Sequence of chain 1.B:
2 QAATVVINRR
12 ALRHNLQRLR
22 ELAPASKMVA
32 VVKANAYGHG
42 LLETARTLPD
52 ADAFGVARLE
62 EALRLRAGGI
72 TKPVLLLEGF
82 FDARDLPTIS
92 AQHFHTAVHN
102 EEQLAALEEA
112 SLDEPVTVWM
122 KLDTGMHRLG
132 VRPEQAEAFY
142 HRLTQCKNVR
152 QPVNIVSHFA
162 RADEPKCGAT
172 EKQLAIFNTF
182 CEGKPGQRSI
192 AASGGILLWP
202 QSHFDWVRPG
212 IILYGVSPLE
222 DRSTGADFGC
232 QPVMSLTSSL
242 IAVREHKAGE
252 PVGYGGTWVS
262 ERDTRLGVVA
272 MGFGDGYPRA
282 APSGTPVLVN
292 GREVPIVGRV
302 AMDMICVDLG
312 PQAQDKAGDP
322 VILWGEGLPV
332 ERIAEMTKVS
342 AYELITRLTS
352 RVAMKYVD

Binding-site contacts:
Ligand atom O3 contacts residue ILE212 of chain 1.B at 2.9 Å (h-bond).
Ligand atom C1 contacts residue ALA193 of chain 1.B at 3.6 Å (hydrophobic).
Ligand atom O5 contacts residue ILE212 of chain 1.B at 3.6 Å (h-bond).
Ligand atom O8 contacts residue ALA302 of chain 1.A at 3.4 Å.
Ligand atom O5 contacts residue GLY211 of chain 1.B at 3.0 Å (h-bond).
Ligand atom C10 contacts residue MET303 of chain 1.A at 3.6 Å (hydrophobic).
Ligand atom O6 contacts residue LYS34 of chain 1.B at 3.0 Å (salt-bridge).
Ligand atom N2 contacts residue TYR255 of chain 1.A at 2.9 Å (h-bond).
Ligand atom O8 contacts residue TYR255 of chain 1.A at 3.5 Å.
Ligand atom N1 contacts residue ARG209 of chain 1.B at 2.8 Å (salt-bridge).
Ligand atom O1 contacts residue ARG129 of chain 1.B at 3.4 Å (salt-bridge).
Ligand atom C8 contacts residue TYR38 of chain 1.B at 3.7 Å (hydrophobic).
Ligand atom C2 contacts residue HIS159 of chain 1.B at 3.5 Å.
Ligand atom C8 contacts residue LYS34 of chain 1.B at 3.4 Å.
Ligand atom O8 contacts residue MET303 of chain 1.A at 2.8 Å (h-bond).
Ligand atom O5 contacts residue ALA193 of chain 1.B at 3.4 Å.
Ligand atom C3 contacts residue HIS159 of chain 1.B at 3.5 Å.
Ligand atom C10 contacts residue TYR343 of chain 1.B at 3.6 Å (hydrophobic).
Ligand atom P2 contacts residue MET303 of chain 1.A at 3.6 Å.
Ligand atom O7 contacts residue ALA302 of chain 1.A at 3.6 Å.
Ligand atom P2 contacts residue TYR255 of chain 1.A at 3.3 Å.
Ligand atom O7 contacts residue ARG129 of chain 1.B at 2.7 Å (salt-bridge).
Ligand atom C10 contacts residue TYR38 of chain 1.B at 3.5 Å (hydrophobic).
Ligand atom O2 contacts residue ALA193 of chain 1.B at 3.4 Å.
Ligand atom O7 contacts residue TYR255 of chain 1.A at 2.4 Å (h-bond).
Ligand atom N1 contacts residue HIS159 of chain 1.B at 3.6 Å.
Ligand atom C7 contacts residue ALA193 of chain 1.B at 3.6 Å (hydrophobic).
Ligand atom O3 contacts residue GLY211 of chain 1.B at 3.5 Å.
Ligand atom O3 contacts residue TYR343 of chain 1.B at 3.4 Å.
Ligand atom C9 contacts residue TYR255 of chain 1.A at 3.1 Å (hydrophobic).
Ligand atom C6 contacts residue ARG209 of chain 1.B at 3.6 Å.
Ligand atom O4 contacts residue TYR343 of chain 1.B at 2.7 Å (h-bond).
Ligand atom N2 contacts residue HIS159 of chain 1.B at 3.6 Å.
Ligand atom P1 contacts residue SER194 of chain 1.B at 3.5 Å.
Ligand atom C7 contacts residue TYR38 of chain 1.B at 3.5 Å (hydrophobic).
Ligand atom C1 contacts residue ARG209 of chain 1.B at 3.6 Å.
Ligand atom O5 contacts residue SER194 of chain 1.B at 2.4 Å (h-bond).
Ligand atom C4 contacts residue HIS159 of chain 1.B at 3.5 Å.
Ligand atom O6 contacts residue MET303 of chain 1.A at 3.1 Å.
Ligand atom O3 contacts residue TYR38 of chain 1.B at 2.7 Å (h-bond).

Sequence of chain 1.A:
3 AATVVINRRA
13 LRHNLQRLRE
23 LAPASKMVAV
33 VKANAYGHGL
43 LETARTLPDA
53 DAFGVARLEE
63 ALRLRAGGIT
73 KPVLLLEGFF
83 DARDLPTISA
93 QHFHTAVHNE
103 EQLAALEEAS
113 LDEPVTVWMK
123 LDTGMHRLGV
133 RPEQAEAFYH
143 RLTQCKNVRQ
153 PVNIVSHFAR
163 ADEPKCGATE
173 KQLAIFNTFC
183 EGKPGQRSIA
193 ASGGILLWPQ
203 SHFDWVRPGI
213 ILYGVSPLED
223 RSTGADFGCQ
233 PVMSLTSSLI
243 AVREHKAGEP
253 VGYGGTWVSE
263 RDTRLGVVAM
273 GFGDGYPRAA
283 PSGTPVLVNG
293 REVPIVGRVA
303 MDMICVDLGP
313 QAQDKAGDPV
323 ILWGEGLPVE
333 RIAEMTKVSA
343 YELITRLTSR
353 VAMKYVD

This protein binds this small molecule.
Small molecule (SMILES): Cc1ncc(COP(=O)(O)O)c(CN[C@@H](C)P(=O)(O)O)c1O